Sequence of chain 1.C:
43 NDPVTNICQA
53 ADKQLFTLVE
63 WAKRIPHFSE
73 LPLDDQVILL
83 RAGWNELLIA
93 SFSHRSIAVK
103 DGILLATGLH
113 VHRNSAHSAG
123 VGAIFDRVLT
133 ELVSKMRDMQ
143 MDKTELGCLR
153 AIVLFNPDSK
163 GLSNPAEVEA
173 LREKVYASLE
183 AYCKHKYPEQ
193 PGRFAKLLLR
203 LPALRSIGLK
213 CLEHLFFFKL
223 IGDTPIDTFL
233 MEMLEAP

Binding-site contacts:
Ligand atom CAI contacts residue LEU90 of chain 1.A at 3.5 Å (hydrophobic).
Ligand atom OAZ contacts residue ALA108 of chain 1.A at 3.2 Å (h-bond).
Ligand atom CAJ contacts residue ALA53 of chain 1.A at 4.0 Å (hydrophobic).
Ligand atom CAS contacts residue GLN56 of chain 1.A at 3.5 Å.
Ligand atom CAE contacts residue LEU90 of chain 1.A at 3.5 Å (hydrophobic).
Ligand atom CAQ contacts residue LEU57 of chain 1.A at 4.1 Å (hydrophobic).
Ligand atom OBA contacts residue ALA108 of chain 1.A at 2.4 Å (h-bond).
Ligand atom NAN contacts residue ALA52 of chain 1.A at 4.0 Å.
Ligand atom NAM contacts residue ALA53 of chain 1.A at 3.4 Å.
Ligand atom CAY contacts residue GLN56 of chain 1.A at 3.8 Å.
Ligand atom CAY contacts residue ALA108 of chain 1.A at 3.2 Å (hydrophobic).
Ligand atom CAA contacts residue TRP86 of chain 1.A at 4.1 Å (hydrophobic).
Ligand atom CAW contacts residue GLN56 of chain 1.A at 3.9 Å.
Ligand atom CAH contacts residue TRP86 of chain 1.A at 3.6 Å (hydrophobic).
Ligand atom CAT contacts residue LEU57 of chain 1.A at 3.8 Å (hydrophobic).
Ligand atom CAU contacts residue GLN56 of chain 1.A at 3.8 Å.
Ligand atom OAZ contacts residue ARG97 of chain 1.A at 3.1 Å (salt-bridge).
Ligand atom OBA contacts residue GLN56 of chain 1.A at 4.0 Å.
Ligand atom NAL contacts residue GLN56 of chain 1.A at 4.1 Å.
Ligand atom CAA contacts residue ASN87 of chain 1.A at 3.7 Å.
Ligand atom CAG contacts residue LEU90 of chain 1.A at 3.7 Å (hydrophobic).
Ligand atom CAT contacts residue LEU90 of chain 1.A at 3.6 Å (hydrophobic).
Ligand atom OBA contacts residue THR109 of chain 1.A at 3.8 Å.
Ligand atom CAX contacts residue GLN56 of chain 1.A at 3.8 Å.
Ligand atom CAJ contacts residue LEU90 of chain 1.A at 3.6 Å (hydrophobic).
Ligand atom CAY contacts residue LEU107 of chain 1.A at 3.9 Å (hydrophobic).
Ligand atom CAK contacts residue LEU90 of chain 1.A at 3.7 Å (hydrophobic).
Ligand atom CAU contacts residue LEU90 of chain 1.A at 3.7 Å (hydrophobic).
Ligand atom NAN contacts residue GLN56 of chain 1.A at 4.0 Å.
Ligand atom CAF contacts residue LEU90 of chain 1.A at 3.6 Å (hydrophobic).
Ligand atom OAZ contacts residue LEU107 of chain 1.A at 3.8 Å.
Ligand atom OBA contacts residue LEU107 of chain 1.A at 3.3 Å.
Ligand atom NAN contacts residue ALA53 of chain 1.A at 3.8 Å.
Ligand atom OAZ contacts residue PHE94 of chain 1.A at 4.0 Å.
Ligand atom CAF contacts residue PHE219 of chain 1.A at 3.9 Å (hydrophobic).
Ligand atom CAV contacts residue GLN56 of chain 1.A at 3.6 Å.
Ligand atom CAB contacts residue PHE219 of chain 1.A at 3.4 Å (hydrophobic).
Ligand atom CAQ contacts residue ALA53 of chain 1.A at 3.3 Å (hydrophobic).
Ligand atom CAR contacts residue GLN56 of chain 1.A at 3.6 Å.
Ligand atom CAC contacts residue 9HF1 of chain 1.F at 3.3 Å.

The protein below binds the small molecule below.
Small molecule (SMILES): Cc1cc2c(cc1-n1nnc3cc(C(=O)O)ccc31)C(C)(C)CCC2(C)C

Sequence of chain 1.A:
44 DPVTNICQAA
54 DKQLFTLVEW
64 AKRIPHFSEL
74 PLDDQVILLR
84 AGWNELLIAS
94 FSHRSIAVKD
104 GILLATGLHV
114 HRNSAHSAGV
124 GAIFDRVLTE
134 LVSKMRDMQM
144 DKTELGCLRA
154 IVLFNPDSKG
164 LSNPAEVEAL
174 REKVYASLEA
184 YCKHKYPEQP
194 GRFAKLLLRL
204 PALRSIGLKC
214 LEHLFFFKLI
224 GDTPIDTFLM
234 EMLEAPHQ